Binding-site contacts:
Ligand atom N2 contacts residue ASN35 of chain 1.C at 2.9 Å (h-bond).
Ligand atom C5 contacts residue TYR2 of chain 1.C at 4.4 Å (hydrophobic).
Ligand atom C8 contacts residue ASN35 of chain 1.C at 4.4 Å.
Ligand atom C8 contacts residue TYR2 of chain 1.C at 3.8 Å (hydrophobic).
Ligand atom C2 contacts residue TYR2 of chain 1.C at 4.1 Å (hydrophobic).
Ligand atom C1 contacts residue ASN35 of chain 1.C at 1.4 Å.
Ligand atom C1 contacts residue TYR2 of chain 1.C at 4.2 Å (hydrophobic).
Ligand atom N2 contacts residue TYR2 of chain 1.C at 3.4 Å.
Ligand atom O5 contacts residue ASN35 of chain 1.C at 2.4 Å (h-bond).
Ligand atom C5 contacts residue ASN35 of chain 1.C at 3.7 Å.
Ligand atom O3 contacts residue TYR2 of chain 1.C at 4.5 Å.
Ligand atom C4 contacts residue ASN35 of chain 1.C at 4.2 Å.
Ligand atom C3 contacts residue ASN35 of chain 1.C at 3.8 Å.
Ligand atom C7 contacts residue TYR2 of chain 1.C at 4.3 Å (hydrophobic).
Ligand atom C3 contacts residue TYR2 of chain 1.C at 3.9 Å (hydrophobic).
Ligand atom O4 contacts residue TYR2 of chain 1.C at 4.4 Å.
Ligand atom C7 contacts residue ASN35 of chain 1.C at 3.2 Å.
Ligand atom C2 contacts residue ASN35 of chain 1.C at 2.5 Å.
Ligand atom O7 contacts residue ASN35 of chain 1.C at 3.3 Å (h-bond).

Sequence of chain 1.C:
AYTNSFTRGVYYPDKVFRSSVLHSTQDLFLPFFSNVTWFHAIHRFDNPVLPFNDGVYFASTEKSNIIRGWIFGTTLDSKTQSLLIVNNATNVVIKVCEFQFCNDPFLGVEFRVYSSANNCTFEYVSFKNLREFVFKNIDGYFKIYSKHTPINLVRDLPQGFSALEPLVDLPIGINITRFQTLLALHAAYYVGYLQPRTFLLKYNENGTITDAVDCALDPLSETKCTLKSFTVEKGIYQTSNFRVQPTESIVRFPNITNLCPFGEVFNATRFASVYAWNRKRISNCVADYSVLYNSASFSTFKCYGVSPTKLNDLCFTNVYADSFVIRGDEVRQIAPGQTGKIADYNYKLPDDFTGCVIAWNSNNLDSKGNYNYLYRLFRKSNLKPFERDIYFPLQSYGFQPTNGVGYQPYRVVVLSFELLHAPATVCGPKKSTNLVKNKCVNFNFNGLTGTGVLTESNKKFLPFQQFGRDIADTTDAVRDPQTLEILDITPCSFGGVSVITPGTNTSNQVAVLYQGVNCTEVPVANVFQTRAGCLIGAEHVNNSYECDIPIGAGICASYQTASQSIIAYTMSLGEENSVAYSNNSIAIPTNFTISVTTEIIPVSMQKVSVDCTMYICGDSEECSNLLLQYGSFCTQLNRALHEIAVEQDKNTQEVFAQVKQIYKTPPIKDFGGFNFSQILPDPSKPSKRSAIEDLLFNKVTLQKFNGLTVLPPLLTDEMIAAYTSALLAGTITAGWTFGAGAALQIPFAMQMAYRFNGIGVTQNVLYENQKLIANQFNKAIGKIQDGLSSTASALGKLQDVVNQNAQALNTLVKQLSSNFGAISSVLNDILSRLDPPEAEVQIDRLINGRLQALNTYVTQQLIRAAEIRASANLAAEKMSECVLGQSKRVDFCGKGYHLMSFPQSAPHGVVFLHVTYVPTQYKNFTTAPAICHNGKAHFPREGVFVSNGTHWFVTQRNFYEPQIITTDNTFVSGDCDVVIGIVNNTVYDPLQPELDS

A small-molecule ligand and the protein it binds are described below.
Small molecule (SMILES): CC(=O)N[C@@H]1[C@@H](O)[C@H](O)[C@@H](CO)O[C@H]1O